This protein binds this small molecule.
Small molecule (SMILES): CC[C@H](C)[C@H](N)C(=O)N[C@@H](CC(C)C)C(=O)N1CCC[C@H]1C(=O)N[C@@H](CCSC)C(=O)N[C@@H](Cc1ccc(O)cc1)C(=O)N[C@@H](CCCCN)C(=O)N[C@@H](CC(C)C)C(=O)N[C@@H](CO)C(=O)N1CCC[C@H]1C=O

Sequence of chain 5.OA:
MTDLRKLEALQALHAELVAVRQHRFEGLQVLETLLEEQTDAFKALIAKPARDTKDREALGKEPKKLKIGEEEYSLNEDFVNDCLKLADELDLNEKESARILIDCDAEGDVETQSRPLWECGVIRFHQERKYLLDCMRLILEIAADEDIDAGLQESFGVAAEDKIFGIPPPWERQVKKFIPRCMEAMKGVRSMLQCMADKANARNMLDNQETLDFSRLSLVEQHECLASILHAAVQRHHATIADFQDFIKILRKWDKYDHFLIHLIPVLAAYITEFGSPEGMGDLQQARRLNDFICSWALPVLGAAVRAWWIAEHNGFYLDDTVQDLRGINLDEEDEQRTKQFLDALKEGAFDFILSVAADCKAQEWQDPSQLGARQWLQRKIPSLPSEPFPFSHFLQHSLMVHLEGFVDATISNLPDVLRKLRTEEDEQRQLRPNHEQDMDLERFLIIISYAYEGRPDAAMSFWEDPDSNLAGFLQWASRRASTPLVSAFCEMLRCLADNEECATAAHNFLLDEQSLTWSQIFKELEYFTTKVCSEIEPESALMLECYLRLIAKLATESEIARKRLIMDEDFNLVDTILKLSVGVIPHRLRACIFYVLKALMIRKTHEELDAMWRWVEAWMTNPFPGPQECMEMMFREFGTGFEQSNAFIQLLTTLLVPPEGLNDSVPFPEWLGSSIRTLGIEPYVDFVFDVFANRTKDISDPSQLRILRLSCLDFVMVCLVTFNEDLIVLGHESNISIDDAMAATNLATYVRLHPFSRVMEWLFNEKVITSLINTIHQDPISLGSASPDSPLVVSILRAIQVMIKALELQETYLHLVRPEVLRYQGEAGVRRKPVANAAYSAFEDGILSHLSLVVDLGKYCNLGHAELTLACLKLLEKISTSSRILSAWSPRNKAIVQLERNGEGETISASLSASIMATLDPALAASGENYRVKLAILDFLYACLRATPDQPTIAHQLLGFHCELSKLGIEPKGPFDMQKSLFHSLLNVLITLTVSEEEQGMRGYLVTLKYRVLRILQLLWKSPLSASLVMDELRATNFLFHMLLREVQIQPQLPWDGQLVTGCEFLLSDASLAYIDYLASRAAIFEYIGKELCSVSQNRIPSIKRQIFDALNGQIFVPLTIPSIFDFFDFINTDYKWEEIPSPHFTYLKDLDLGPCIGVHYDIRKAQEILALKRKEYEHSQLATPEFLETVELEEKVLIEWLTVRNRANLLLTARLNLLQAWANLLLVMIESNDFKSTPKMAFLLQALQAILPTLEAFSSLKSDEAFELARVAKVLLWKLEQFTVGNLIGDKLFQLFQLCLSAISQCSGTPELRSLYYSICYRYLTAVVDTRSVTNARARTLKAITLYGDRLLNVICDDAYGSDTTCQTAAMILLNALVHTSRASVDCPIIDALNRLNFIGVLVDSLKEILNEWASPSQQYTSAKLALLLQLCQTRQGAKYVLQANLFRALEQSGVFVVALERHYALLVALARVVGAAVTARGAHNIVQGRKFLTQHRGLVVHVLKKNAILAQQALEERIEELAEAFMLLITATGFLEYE

Binding-site contacts:
Ligand atom CE2 contacts residue ASN1072 of chain 5.OA at 4.4 Å.
Ligand atom CA contacts residue GLN1063 of chain 5.OA at 4.3 Å.
Ligand atom CG contacts residue ASN1072 of chain 5.OA at 4.2 Å.
Ligand atom CD1 contacts residue PHE1125 of chain 5.OA at 3.6 Å (hydrophobic).
Ligand atom CB contacts residue THR1121 of chain 5.OA at 3.3 Å.
Ligand atom CB contacts residue GLN1063 of chain 5.OA at 4.5 Å.
Ligand atom CG2 contacts residue GLN1063 of chain 5.OA at 3.3 Å.
Ligand atom OH contacts residue GLN1063 of chain 5.OA at 3.7 Å.
Ligand atom CD2 contacts residue PHE1125 of chain 5.OA at 4.2 Å (hydrophobic).
Ligand atom CD2 contacts residue HIS1126 of chain 5.OA at 3.4 Å.
Ligand atom CZ contacts residue ASN1072 of chain 5.OA at 3.5 Å.
Ligand atom CD1 contacts residue ASN1072 of chain 5.OA at 4.0 Å.
Ligand atom CD2 contacts residue ALA1120 of chain 5.OA at 3.5 Å (hydrophobic).
Ligand atom O contacts residue GLN1063 of chain 5.OA at 2.9 Å (h-bond).
Ligand atom O contacts residue VAL1202 of chain 5.OA at 3.2 Å.
Ligand atom CD2 contacts residue GLN1063 of chain 5.OA at 3.6 Å.
Ligand atom CD1 contacts residue THR1121 of chain 5.OA at 3.0 Å.
Ligand atom CD1 contacts residue ASN1122 of chain 5.OA at 4.3 Å.
Ligand atom SD contacts residue ASN1072 of chain 5.OA at 3.7 Å.
Ligand atom C contacts residue GLN1063 of chain 5.OA at 3.9 Å.
Ligand atom C contacts residue VAL1202 of chain 5.OA at 4.2 Å (hydrophobic).
Ligand atom CE1 contacts residue THR1121 of chain 5.OA at 3.9 Å.
Ligand atom CG contacts residue GLN1063 of chain 5.OA at 4.3 Å.
Ligand atom CG contacts residue ALA1120 of chain 5.OA at 4.4 Å (hydrophobic).
Ligand atom CA contacts residue HIS1126 of chain 5.OA at 4.3 Å.
Ligand atom CE1 contacts residue ASN1072 of chain 5.OA at 3.3 Å.
Ligand atom CD2 contacts residue LEU1129 of chain 5.OA at 4.2 Å (hydrophobic).
Ligand atom OH contacts residue ASN1072 of chain 5.OA at 3.1 Å (h-bond).
Ligand atom CD1 contacts residue ALA1120 of chain 5.OA at 4.3 Å (hydrophobic).
Ligand atom CG contacts residue THR1121 of chain 5.OA at 3.3 Å.
Ligand atom CD2 contacts residue THR1121 of chain 5.OA at 4.0 Å.
Ligand atom CD1 contacts residue GLN1063 of chain 5.OA at 3.8 Å.
Ligand atom O contacts residue HIS1126 of chain 5.OA at 3.3 Å (h-bond).
Ligand atom CG contacts residue HIS1126 of chain 5.OA at 4.3 Å.
Ligand atom CD2 contacts residue THR1121 of chain 5.OA at 4.3 Å.
Ligand atom CE2 contacts residue GLN1063 of chain 5.OA at 3.3 Å.
Ligand atom C contacts residue HIS1126 of chain 5.OA at 4.0 Å.
Ligand atom O contacts residue THR1121 of chain 5.OA at 4.0 Å.
Ligand atom OH contacts residue HIS1068 of chain 5.OA at 3.8 Å.
Ligand atom CZ contacts residue GLN1063 of chain 5.OA at 4.1 Å.